Binding-site contacts:
Ligand atom C8 contacts residue ARG213 of chain 2.A at 4.3 Å.
Ligand atom N2 contacts residue ASN263 of chain 2.A at 2.9 Å (h-bond).
Ligand atom O5 contacts residue ASN263 of chain 2.A at 2.2 Å (h-bond).
Ligand atom C2 contacts residue ASN263 of chain 2.A at 2.4 Å.
Ligand atom C1 contacts residue ASN263 of chain 2.A at 1.4 Å.
Ligand atom C4 contacts residue ASN263 of chain 2.A at 4.1 Å.
Ligand atom C7 contacts residue ASN263 of chain 2.A at 3.8 Å.
Ligand atom C3 contacts residue ASN263 of chain 2.A at 3.7 Å.
Ligand atom C8 contacts residue GLY239 of chain 2.A at 4.2 Å.
Ligand atom C6 contacts residue ASN263 of chain 2.A at 4.4 Å.
Ligand atom C5 contacts residue ASN263 of chain 2.A at 3.5 Å.
Ligand atom O7 contacts residue ASN263 of chain 2.A at 4.3 Å.

Sequence of chain 2.A:
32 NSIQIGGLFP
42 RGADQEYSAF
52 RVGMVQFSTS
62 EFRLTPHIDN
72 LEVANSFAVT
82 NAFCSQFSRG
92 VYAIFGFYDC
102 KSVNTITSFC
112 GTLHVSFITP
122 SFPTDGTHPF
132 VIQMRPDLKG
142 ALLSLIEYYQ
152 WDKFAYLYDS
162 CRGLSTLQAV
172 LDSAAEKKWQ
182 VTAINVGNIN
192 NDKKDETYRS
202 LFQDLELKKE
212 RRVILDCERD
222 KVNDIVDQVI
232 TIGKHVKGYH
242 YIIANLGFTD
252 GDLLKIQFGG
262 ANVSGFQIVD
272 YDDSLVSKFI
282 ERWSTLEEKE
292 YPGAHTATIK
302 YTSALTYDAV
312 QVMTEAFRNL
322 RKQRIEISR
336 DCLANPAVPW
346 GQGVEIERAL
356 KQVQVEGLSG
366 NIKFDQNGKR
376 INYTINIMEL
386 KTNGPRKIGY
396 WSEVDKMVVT

A protein and the small-molecule ligand that binds it are described below.
Small molecule (SMILES): CC(=O)N[C@@H]1[C@@H](O)[C@H](O)[C@@H](CO)O[C@H]1O